Binding-site contacts:
Ligand atom O1A contacts residue GLY78 of chain 46.D at 3.8 Å.
Ligand atom C8 contacts residue ARG77 of chain 46.D at 4.2 Å.
Ligand atom O1B contacts residue ARG77 of chain 46.D at 2.4 Å (salt-bridge).
Ligand atom C2 contacts residue GLY78 of chain 46.D at 4.2 Å.
Ligand atom C4 contacts residue HIS298 of chain 46.D at 3.7 Å.
Ligand atom O4 contacts residue ARG77 of chain 46.D at 4.2 Å.
Ligand atom C5 contacts residue TYR72 of chain 46.D at 3.5 Å (hydrophobic).
Ligand atom O1B contacts residue TYR72 of chain 46.D at 4.0 Å.
Ligand atom C4 contacts residue ARG77 of chain 46.D at 4.0 Å.
Ligand atom C4 contacts residue GLY78 of chain 46.D at 3.9 Å.
Ligand atom C6 contacts residue ASN93 of chain 46.D at 3.4 Å.
Ligand atom O4 contacts residue VAL296 of chain 46.D at 3.9 Å.
Ligand atom C3 contacts residue HIS298 of chain 46.D at 3.8 Å.
Ligand atom N5 contacts residue TYR72 of chain 46.D at 2.9 Å (h-bond).
Ligand atom O4 contacts residue TYR72 of chain 46.D at 3.7 Å.
Ligand atom C2 contacts residue ARG77 of chain 46.D at 4.0 Å.
Ligand atom O1A contacts residue TYR72 of chain 46.D at 3.4 Å.
Ligand atom O4 contacts residue ASN80 of chain 46.D at 4.1 Å.
Ligand atom C5 contacts residue ASN93 of chain 46.D at 4.1 Å.
Ligand atom O1A contacts residue ARG77 of chain 46.D at 2.7 Å (salt-bridge).
Ligand atom C11 contacts residue TYR72 of chain 46.D at 4.2 Å (hydrophobic).
Ligand atom C4 contacts residue TYR72 of chain 46.D at 3.4 Å (hydrophobic).
Ligand atom C3 contacts residue GLY78 of chain 46.D at 3.8 Å.
Ligand atom O4 contacts residue GLY78 of chain 46.D at 3.4 Å (h-bond).
Ligand atom O1A contacts residue LYS186 of chain 46.D at 4.3 Å.
Ligand atom O6 contacts residue ASN93 of chain 46.D at 3.6 Å (h-bond).
Ligand atom C3 contacts residue VAL296 of chain 46.D at 3.6 Å (hydrophobic).
Ligand atom C1 contacts residue TYR72 of chain 46.D at 3.8 Å (hydrophobic).
Ligand atom C6 contacts residue THR94 of chain 46.D at 4.3 Å.
Ligand atom C4 contacts residue VAL296 of chain 46.D at 4.2 Å (hydrophobic).
Ligand atom O4 contacts residue HIS298 of chain 46.D at 2.7 Å (h-bond).
Ligand atom O4 contacts residue THR291 of chain 46.D at 3.9 Å.
Ligand atom C6 contacts residue ASN80 of chain 46.D at 4.3 Å.
Ligand atom C1 contacts residue ARG77 of chain 46.D at 3.1 Å.
Ligand atom O8 contacts residue TYR72 of chain 46.D at 3.4 Å (h-bond).
Ligand atom C3 contacts residue ARG77 of chain 46.D at 3.3 Å.
Ligand atom O8 contacts residue ARG77 of chain 46.D at 3.5 Å (salt-bridge).
Ligand atom O3 contacts residue GLY78 of chain 46.D at 3.7 Å.
Ligand atom C6 contacts residue TYR72 of chain 46.D at 3.7 Å (hydrophobic).
Ligand atom C10 contacts residue TYR72 of chain 46.D at 4.0 Å (hydrophobic).

Sequence of chain 46.E:
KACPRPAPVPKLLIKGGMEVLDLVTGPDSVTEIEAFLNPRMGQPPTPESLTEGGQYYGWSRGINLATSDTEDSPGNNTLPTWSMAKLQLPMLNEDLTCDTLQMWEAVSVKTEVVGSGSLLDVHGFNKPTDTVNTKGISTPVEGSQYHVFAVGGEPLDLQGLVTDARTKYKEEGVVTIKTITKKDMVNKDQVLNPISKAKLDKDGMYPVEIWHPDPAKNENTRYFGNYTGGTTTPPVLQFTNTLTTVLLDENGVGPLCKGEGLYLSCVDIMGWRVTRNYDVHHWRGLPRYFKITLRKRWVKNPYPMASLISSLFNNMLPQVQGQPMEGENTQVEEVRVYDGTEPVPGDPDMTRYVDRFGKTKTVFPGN

Sequence of chain 46.D:
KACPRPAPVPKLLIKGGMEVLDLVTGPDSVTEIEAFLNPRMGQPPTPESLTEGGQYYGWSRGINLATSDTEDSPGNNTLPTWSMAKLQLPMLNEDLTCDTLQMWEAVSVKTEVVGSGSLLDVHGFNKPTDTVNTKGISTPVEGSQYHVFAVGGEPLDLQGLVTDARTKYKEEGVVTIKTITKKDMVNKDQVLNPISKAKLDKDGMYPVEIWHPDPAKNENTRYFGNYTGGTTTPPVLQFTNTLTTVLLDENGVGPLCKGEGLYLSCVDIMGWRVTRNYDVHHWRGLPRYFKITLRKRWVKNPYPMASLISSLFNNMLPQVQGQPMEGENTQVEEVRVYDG

This protein binds this small molecule.
Small molecule (SMILES): CC(=O)N[C@@H]1[C@@H](O[C@@H]2O[C@H](CO)[C@H](O)[C@H](O[C@]3(C(=O)O)C[C@H](O)[C@@H](NC(C)=O)[C@H]([C@H](O)[C@H](O)CO)O3)[C@H]2O)[C@H](O)[C@@H](CO[C@]2(C(=O)O)C[C@H](O)[C@@H](NC(C)=O)[C@H]([C@H](O)[C@H](O)CO)O2)O[C@H]1O